Sequence of chain 49.A:
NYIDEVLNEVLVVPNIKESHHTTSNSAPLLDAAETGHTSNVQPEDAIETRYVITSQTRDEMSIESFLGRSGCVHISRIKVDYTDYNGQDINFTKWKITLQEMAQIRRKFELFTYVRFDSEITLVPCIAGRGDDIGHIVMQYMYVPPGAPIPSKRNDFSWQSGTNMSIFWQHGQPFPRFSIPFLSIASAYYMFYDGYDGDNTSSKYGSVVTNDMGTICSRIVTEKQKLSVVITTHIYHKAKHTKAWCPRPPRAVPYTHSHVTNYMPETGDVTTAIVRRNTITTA

This protein binds this small molecule.
Small molecule (SMILES): Cc1cc(CCCOc2c(Cl)cc(C3=NCCO3)cc2Cl)on1

Binding-site contacts:
Ligand atom C2B contacts residue ILE184 of chain 49.A at 4.1 Å (hydrophobic).
Ligand atom C5B contacts residue ILE220 of chain 49.A at 4.3 Å (hydrophobic).
Ligand atom O1A contacts residue ILE239 of chain 49.A at 4.3 Å.
Ligand atom N3A contacts residue PHE182 of chain 49.A at 4.1 Å.
Ligand atom N2 contacts residue ASN215 of chain 49.A at 4.0 Å.
Ligand atom C4A contacts residue TYR145 of chain 49.A at 3.7 Å (hydrophobic).
Ligand atom C5A contacts residue LEU127 of chain 49.A at 3.8 Å (hydrophobic).
Ligand atom C31 contacts residue MET195 of chain 49.A at 3.9 Å (hydrophobic).
Ligand atom CL1 contacts residue ILE239 of chain 49.A at 4.0 Å.
Ligand atom CL2 contacts residue TYR147 of chain 49.A at 2.4 Å.
Ligand atom C2C contacts residue MET217 of chain 49.A at 3.9 Å (hydrophobic).
Ligand atom C1B contacts residue ILE125 of chain 49.A at 3.6 Å (hydrophobic).
Ligand atom CL2 contacts residue ILE184 of chain 49.A at 4.2 Å.
Ligand atom C2A contacts residue PHE182 of chain 49.A at 4.1 Å (hydrophobic).
Ligand atom N3A contacts residue TYR147 of chain 49.A at 4.1 Å.
Ligand atom C2B contacts residue ILE125 of chain 49.A at 4.1 Å (hydrophobic).
Ligand atom C3C contacts residue ILE101 of chain 49.A at 3.8 Å (hydrophobic).
Ligand atom C5 contacts residue MET217 of chain 49.A at 3.8 Å (hydrophobic).
Ligand atom C2B contacts residue TYR147 of chain 49.A at 3.4 Å (hydrophobic).
Ligand atom CL1 contacts residue ILE125 of chain 49.A at 3.7 Å.
Ligand atom C2C contacts residue ILE101 of chain 49.A at 4.2 Å (hydrophobic).
Ligand atom C4B contacts residue ILE220 of chain 49.A at 4.2 Å (hydrophobic).
Ligand atom C5A contacts residue TYR145 of chain 49.A at 3.7 Å (hydrophobic).
Ligand atom C3B contacts residue TYR147 of chain 49.A at 3.3 Å (hydrophobic).
Ligand atom C3 contacts residue LEU103 of chain 49.A at 4.3 Å (hydrophobic).
Ligand atom O1A contacts residue LEU127 of chain 49.A at 4.1 Å.
Ligand atom C6B contacts residue ILE125 of chain 49.A at 3.3 Å (hydrophobic).
Ligand atom C3B contacts residue ILE125 of chain 49.A at 4.3 Å (hydrophobic).
Ligand atom C4 contacts residue LEU103 of chain 49.A at 3.6 Å (hydrophobic).
Ligand atom C4A contacts residue MET146 of chain 49.A at 4.0 Å (hydrophobic).
Ligand atom N3A contacts residue ILE220 of chain 49.A at 4.3 Å.
Ligand atom O1 contacts residue MET217 of chain 49.A at 2.7 Å (h-bond).
Ligand atom N2 contacts residue MET217 of chain 49.A at 3.1 Å (h-bond).
Ligand atom C4B contacts residue ILE125 of chain 49.A at 4.0 Å (hydrophobic).
Ligand atom C2A contacts residue ILE220 of chain 49.A at 4.1 Å (hydrophobic).
Ligand atom O1B contacts residue ILE125 of chain 49.A at 4.1 Å.
Ligand atom CL2 contacts residue LEU187 of chain 49.A at 3.9 Å.
Ligand atom C5B contacts residue ILE125 of chain 49.A at 3.5 Å (hydrophobic).
Ligand atom C3 contacts residue MET217 of chain 49.A at 4.2 Å (hydrophobic).
Ligand atom C31 contacts residue LEU103 of chain 49.A at 4.1 Å (hydrophobic).